Binding-site contacts:
Ligand atom CG contacts residue ASN44 of chain 1.B at 3.4 Å.
Ligand atom CA contacts residue ASN41 of chain 1.B at 3.5 Å.
Ligand atom OG contacts residue LYS39 of chain 1.B at 2.4 Å.
Ligand atom C contacts residue GLN43 of chain 1.B at 3.5 Å.
Ligand atom CD1 contacts residue ASN44 of chain 1.B at 2.9 Å.
Ligand atom CE2 contacts residue LYS39 of chain 1.B at 3.1 Å.
Ligand atom CA contacts residue ALA70 of chain 1.B at 3.5 Å (hydrophobic).
Ligand atom CB contacts residue ASP71 of chain 1.B at 3.3 Å.
Ligand atom CD1 contacts residue HIS205 of chain 1.B at 3.3 Å.
Ligand atom CA contacts residue ASN69 of chain 1.B at 3.2 Å.
Ligand atom CE2 contacts residue ASN44 of chain 1.B at 3.3 Å.
Ligand atom C contacts residue ASN41 of chain 1.B at 3.5 Å.
Ligand atom CB contacts residue TRP40 of chain 1.B at 3.6 Å (hydrophobic).
Ligand atom O contacts residue ASN41 of chain 1.B at 3.5 Å (h-bond).
Ligand atom NE1 contacts residue ASN44 of chain 1.B at 2.4 Å (h-bond).
Ligand atom C contacts residue ASN41 of chain 1.B at 3.1 Å.
Ligand atom CB contacts residue GLN43 of chain 1.B at 3.4 Å.
Ligand atom CB contacts residue ASN41 of chain 1.B at 2.6 Å.
Ligand atom O contacts residue ASN44 of chain 1.B at 2.3 Å (h-bond).
Ligand atom CB contacts residue ALA70 of chain 1.B at 3.3 Å (hydrophobic).
Ligand atom CA contacts residue ASN41 of chain 1.B at 2.9 Å.
Ligand atom N contacts residue ALA70 of chain 1.B at 3.0 Å.
Ligand atom OXT contacts residue GLN43 of chain 1.B at 3.2 Å (h-bond).
Ligand atom O contacts residue GLN43 of chain 1.B at 2.6 Å (h-bond).
Ligand atom CB contacts residue LYS39 of chain 1.B at 3.1 Å.
Ligand atom CD2 contacts residue LYS39 of chain 1.B at 3.3 Å.
Ligand atom C contacts residue ASN69 of chain 1.B at 3.6 Å.
Ligand atom O contacts residue ASP71 of chain 1.B at 3.3 Å (salt-bridge).
Ligand atom CZ2 contacts residue SER201 of chain 1.B at 3.1 Å.
Ligand atom CD1 contacts residue MET42 of chain 1.B at 3.2 Å (hydrophobic).
Ligand atom N contacts residue PRO68 of chain 1.B at 3.4 Å (h-bond).
Ligand atom N contacts residue ASN41 of chain 1.B at 3.6 Å.
Ligand atom CB contacts residue ASN69 of chain 1.B at 2.7 Å.
Ligand atom CH2 contacts residue PRO202 of chain 1.B at 3.6 Å (hydrophobic).
Ligand atom N contacts residue ASN41 of chain 1.B at 2.5 Å (h-bond).
Ligand atom N contacts residue ASN69 of chain 1.B at 2.7 Å (h-bond).
Ligand atom CB contacts residue ASN41 of chain 1.B at 2.7 Å.
Ligand atom CD contacts residue ASN44 of chain 1.B at 2.9 Å.
Ligand atom CA contacts residue PRO68 of chain 1.B at 3.3 Å (hydrophobic).
Ligand atom C contacts residue ASN44 of chain 1.B at 3.5 Å.

The small molecule below binds the protein below.
Small molecule (SMILES): CC(C)C[C@H](NC(=O)[C@H](Cc1ccc(O)cc1)NC(=O)[C@H](CO)NC(=O)CNC(=O)[C@H](Cc1ccc(O)cc1)NC(=O)[C@@H]1CCCN1C(=O)[C@H](Cc1ccc(O)cc1)NC(=O)[C@H](CC1=c2ccccc2=NC1)NC(=O)[C@@H](NC(=O)[C@@H](N)CCCN=C(N)N)C(C)C)C(=O)N[C@H](C(=O)N[C@@H](C)C(=O)N[C@@H](CO)C(=O)NCC(=O)N[C@@H](CO)C(=O)O)[C@@H](C)O

Sequence of chain 1.B:
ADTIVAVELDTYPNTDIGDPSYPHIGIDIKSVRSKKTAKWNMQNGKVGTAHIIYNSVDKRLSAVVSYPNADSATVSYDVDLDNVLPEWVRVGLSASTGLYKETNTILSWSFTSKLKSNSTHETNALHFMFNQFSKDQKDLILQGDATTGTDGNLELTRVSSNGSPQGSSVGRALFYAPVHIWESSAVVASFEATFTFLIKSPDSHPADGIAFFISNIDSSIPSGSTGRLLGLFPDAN